The small molecule below binds the protein below.
Small molecule (SMILES): CO[P](=O)(O)O[C@H]1[C@@H](O)[C@H](n2ccc(=O)[nH]c2=O)O[C@@H]1COP(=O)(O)O

Binding-site contacts:
Ligand atom C4 contacts residue ARG125 of chain 1.B at 3.6 Å.
Ligand atom OP3 contacts residue ARG125 of chain 1.B at 2.7 Å.
Ligand atom C5' contacts residue MET76 of chain 1.B at 4.2 Å (hydrophobic).
Ligand atom OP3 contacts residue SER77 of chain 1.B at 4.3 Å.
Ligand atom O2 contacts residue ARG125 of chain 1.B at 4.1 Å.
Ligand atom C5 contacts residue ARG125 of chain 1.B at 3.6 Å.
Ligand atom C5' contacts residue ARG125 of chain 1.B at 4.3 Å.
Ligand atom O5' contacts residue ARG131 of chain 1.B at 2.9 Å (salt-bridge).
Ligand atom C6 contacts residue ARG125 of chain 1.B at 3.6 Å.
Ligand atom OP2 contacts residue ARG131 of chain 1.B at 3.8 Å.
Ligand atom C2 contacts residue ARG125 of chain 1.B at 3.9 Å.
Ligand atom C5' contacts residue SER77 of chain 1.B at 4.5 Å.
Ligand atom C5' contacts residue ARG131 of chain 1.B at 3.4 Å.
Ligand atom P contacts residue ARG131 of chain 1.B at 3.6 Å.
Ligand atom OP1 contacts residue ARG131 of chain 1.B at 3.4 Å (salt-bridge).
Ligand atom C4' contacts residue ARG125 of chain 1.B at 4.4 Å.
Ligand atom N3 contacts residue ARG125 of chain 1.B at 3.7 Å.
Ligand atom N1 contacts residue ARG125 of chain 1.B at 3.8 Å.
Ligand atom OP2 contacts residue SER77 of chain 1.B at 3.9 Å.
Ligand atom C3' contacts residue ARG125 of chain 1.B at 3.4 Å.
Ligand atom C1' contacts residue ARG125 of chain 1.B at 4.3 Å.
Ligand atom O3' contacts residue ARG125 of chain 1.B at 4.2 Å.
Ligand atom C2' contacts residue ARG125 of chain 1.B at 3.8 Å.
Ligand atom O4 contacts residue ARG125 of chain 1.B at 3.9 Å.
Ligand atom O5' contacts residue ARG125 of chain 1.B at 3.2 Å (salt-bridge).
Ligand atom P contacts residue ARG125 of chain 1.B at 3.9 Å.
Ligand atom OP1 contacts residue ARG125 of chain 1.B at 3.0 Å (salt-bridge).

Sequence of chain 1.B:
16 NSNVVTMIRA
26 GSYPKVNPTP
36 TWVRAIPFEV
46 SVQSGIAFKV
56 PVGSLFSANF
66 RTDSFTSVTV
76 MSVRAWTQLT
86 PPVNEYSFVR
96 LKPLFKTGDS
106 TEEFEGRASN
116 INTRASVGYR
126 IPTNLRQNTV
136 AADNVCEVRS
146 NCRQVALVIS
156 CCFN